This small molecule binds to this protein.
Small molecule (SMILES): CC(=O)N[C@@H]1[C@@H](O)[C@H](O)[C@@H](CO)O[C@H]1O

Sequence of chain 1.K:
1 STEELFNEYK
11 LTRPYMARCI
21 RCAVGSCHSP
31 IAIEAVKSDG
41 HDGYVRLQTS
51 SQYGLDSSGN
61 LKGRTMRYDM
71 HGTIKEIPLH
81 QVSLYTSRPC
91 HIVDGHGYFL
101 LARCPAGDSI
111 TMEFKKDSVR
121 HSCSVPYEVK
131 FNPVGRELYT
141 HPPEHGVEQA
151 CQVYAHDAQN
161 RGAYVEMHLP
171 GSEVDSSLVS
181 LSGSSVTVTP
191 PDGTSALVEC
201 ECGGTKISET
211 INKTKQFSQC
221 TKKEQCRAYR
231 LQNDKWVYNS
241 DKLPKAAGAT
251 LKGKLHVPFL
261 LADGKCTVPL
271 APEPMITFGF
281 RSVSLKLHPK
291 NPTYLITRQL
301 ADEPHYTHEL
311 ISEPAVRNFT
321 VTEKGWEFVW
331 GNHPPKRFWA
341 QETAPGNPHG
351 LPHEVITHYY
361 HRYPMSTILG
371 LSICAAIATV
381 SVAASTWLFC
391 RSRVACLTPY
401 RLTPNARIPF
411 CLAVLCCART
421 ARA

Binding-site contacts:
Ligand atom C4 contacts residue ASN212 of chain 1.K at 4.2 Å.
Ligand atom C2 contacts residue ASN212 of chain 1.K at 2.5 Å.
Ligand atom C1 contacts residue ILE211 of chain 1.K at 4.2 Å (hydrophobic).
Ligand atom N2 contacts residue ILE211 of chain 1.K at 4.0 Å.
Ligand atom O7 contacts residue ASN212 of chain 1.K at 4.1 Å.
Ligand atom C7 contacts residue ASN212 of chain 1.K at 3.7 Å.
Ligand atom C3 contacts residue ASN212 of chain 1.K at 3.8 Å.
Ligand atom C5 contacts residue ASN212 of chain 1.K at 3.7 Å.
Ligand atom N2 contacts residue ASN212 of chain 1.K at 2.9 Å (h-bond).
Ligand atom O5 contacts residue ASN212 of chain 1.K at 2.4 Å (h-bond).
Ligand atom C1 contacts residue ASN212 of chain 1.K at 1.4 Å.